Binding-site contacts:
Ligand atom C7 contacts residue ASN713 of chain 1.B at 3.7 Å.
Ligand atom C4 contacts residue ASN713 of chain 1.B at 4.2 Å.
Ligand atom O5 contacts residue ASN713 of chain 1.B at 2.3 Å (h-bond).
Ligand atom O4 contacts residue LEU918 of chain 1.B at 4.5 Å.
Ligand atom C1 contacts residue ASN713 of chain 1.B at 1.5 Å.
Ligand atom C5 contacts residue ASN713 of chain 1.B at 3.7 Å.
Ligand atom C5 contacts residue GLN922 of chain 1.B at 4.3 Å.
Ligand atom O5 contacts residue GLN922 of chain 1.B at 4.5 Å.
Ligand atom C2 contacts residue ASN713 of chain 1.B at 2.5 Å.
Ligand atom C6 contacts residue GLN922 of chain 1.B at 4.5 Å.
Ligand atom C5 contacts residue LEU918 of chain 1.B at 4.5 Å (hydrophobic).
Ligand atom N2 contacts residue ASN713 of chain 1.B at 3.0 Å (h-bond).
Ligand atom C1 contacts residue LEU918 of chain 1.B at 4.3 Å (hydrophobic).
Ligand atom C3 contacts residue ASN713 of chain 1.B at 3.8 Å.
Ligand atom C3 contacts residue LEU918 of chain 1.B at 4.2 Å (hydrophobic).
Ligand atom C8 contacts residue ASN713 of chain 1.B at 4.0 Å.

Sequence of chain 1.B:
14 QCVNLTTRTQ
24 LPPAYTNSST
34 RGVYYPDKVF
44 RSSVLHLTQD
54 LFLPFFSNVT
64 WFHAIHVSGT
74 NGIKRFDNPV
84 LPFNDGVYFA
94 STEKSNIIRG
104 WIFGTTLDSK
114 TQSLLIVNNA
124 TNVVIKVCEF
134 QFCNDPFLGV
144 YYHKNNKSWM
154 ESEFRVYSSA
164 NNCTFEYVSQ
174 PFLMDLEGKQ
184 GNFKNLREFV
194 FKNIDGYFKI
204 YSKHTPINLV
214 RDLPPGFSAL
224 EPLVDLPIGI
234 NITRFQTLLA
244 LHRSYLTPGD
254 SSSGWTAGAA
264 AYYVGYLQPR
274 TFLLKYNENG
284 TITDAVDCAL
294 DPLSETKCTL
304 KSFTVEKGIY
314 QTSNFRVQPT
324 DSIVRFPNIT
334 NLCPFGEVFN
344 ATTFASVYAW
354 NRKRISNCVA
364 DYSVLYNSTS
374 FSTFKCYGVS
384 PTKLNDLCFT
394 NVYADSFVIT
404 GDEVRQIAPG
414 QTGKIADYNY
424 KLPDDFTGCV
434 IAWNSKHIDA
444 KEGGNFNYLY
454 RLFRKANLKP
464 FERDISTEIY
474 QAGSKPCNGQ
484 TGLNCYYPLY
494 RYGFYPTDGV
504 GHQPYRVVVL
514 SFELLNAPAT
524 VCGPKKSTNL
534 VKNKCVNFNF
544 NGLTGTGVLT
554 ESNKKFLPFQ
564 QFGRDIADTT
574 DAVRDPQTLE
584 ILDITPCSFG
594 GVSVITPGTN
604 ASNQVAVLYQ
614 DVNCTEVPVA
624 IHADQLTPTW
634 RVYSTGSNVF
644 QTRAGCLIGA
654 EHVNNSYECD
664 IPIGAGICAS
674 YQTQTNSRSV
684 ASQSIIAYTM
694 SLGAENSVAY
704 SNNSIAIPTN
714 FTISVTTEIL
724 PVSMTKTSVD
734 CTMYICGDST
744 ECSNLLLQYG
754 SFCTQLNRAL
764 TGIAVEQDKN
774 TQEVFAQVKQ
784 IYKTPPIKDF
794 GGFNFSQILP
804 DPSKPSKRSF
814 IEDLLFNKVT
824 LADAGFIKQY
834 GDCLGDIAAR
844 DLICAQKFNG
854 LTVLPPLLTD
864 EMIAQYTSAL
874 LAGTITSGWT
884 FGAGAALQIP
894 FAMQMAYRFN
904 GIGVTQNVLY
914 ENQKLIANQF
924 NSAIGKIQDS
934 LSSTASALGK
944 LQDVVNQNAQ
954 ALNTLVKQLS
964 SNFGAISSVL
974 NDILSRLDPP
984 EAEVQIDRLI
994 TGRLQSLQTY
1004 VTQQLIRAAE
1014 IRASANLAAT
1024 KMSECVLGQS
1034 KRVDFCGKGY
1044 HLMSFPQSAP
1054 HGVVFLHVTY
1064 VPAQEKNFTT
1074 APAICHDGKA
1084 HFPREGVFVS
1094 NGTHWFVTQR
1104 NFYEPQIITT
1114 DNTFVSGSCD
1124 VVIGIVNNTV

The protein below binds the small molecule below.
Small molecule (SMILES): CC(=O)N[C@@H]1[C@@H](O)[C@H](O)[C@@H](CO)O[C@H]1O